Binding-site contacts:
Ligand atom O6 contacts residue TRP237 of chain 2.A at 4.5 Å.
Ligand atom C5 contacts residue ASN166 of chain 2.A at 3.6 Å.
Ligand atom C6 contacts residue THR168 of chain 2.A at 4.2 Å.
Ligand atom C2 contacts residue ASN166 of chain 2.A at 2.4 Å.
Ligand atom C6 contacts residue TRP237 of chain 2.A at 3.5 Å (hydrophobic).
Ligand atom C5 contacts residue TRP237 of chain 2.A at 3.9 Å (hydrophobic).
Ligand atom O6 contacts residue THR168 of chain 2.A at 4.3 Å.
Ligand atom C1 contacts residue ASN166 of chain 2.A at 1.4 Å.
Ligand atom O7 contacts residue ASN166 of chain 2.A at 4.2 Å.
Ligand atom C8 contacts residue THR239 of chain 2.A at 4.2 Å.
Ligand atom O4 contacts residue TRP237 of chain 2.A at 4.0 Å.
Ligand atom O5 contacts residue THR168 of chain 2.A at 3.7 Å.
Ligand atom C4 contacts residue TRP237 of chain 2.A at 3.7 Å (hydrophobic).
Ligand atom C7 contacts residue ASN166 of chain 2.A at 3.7 Å.
Ligand atom C4 contacts residue ASN166 of chain 2.A at 4.2 Å.
Ligand atom N2 contacts residue ASN166 of chain 2.A at 2.8 Å (h-bond).
Ligand atom C3 contacts residue ASN166 of chain 2.A at 3.7 Å.
Ligand atom C3 contacts residue TRP237 of chain 2.A at 4.5 Å (hydrophobic).
Ligand atom N2 contacts residue TRP237 of chain 2.A at 4.4 Å.
Ligand atom O5 contacts residue ASN166 of chain 2.A at 2.4 Å (h-bond).
Ligand atom O3 contacts residue TRP237 of chain 2.A at 3.8 Å.
Ligand atom O5 contacts residue TRP237 of chain 2.A at 3.8 Å.
Ligand atom C1 contacts residue TRP237 of chain 2.A at 4.0 Å (hydrophobic).
Ligand atom N2 contacts residue THR239 of chain 2.A at 4.3 Å.

Sequence of chain 2.A:
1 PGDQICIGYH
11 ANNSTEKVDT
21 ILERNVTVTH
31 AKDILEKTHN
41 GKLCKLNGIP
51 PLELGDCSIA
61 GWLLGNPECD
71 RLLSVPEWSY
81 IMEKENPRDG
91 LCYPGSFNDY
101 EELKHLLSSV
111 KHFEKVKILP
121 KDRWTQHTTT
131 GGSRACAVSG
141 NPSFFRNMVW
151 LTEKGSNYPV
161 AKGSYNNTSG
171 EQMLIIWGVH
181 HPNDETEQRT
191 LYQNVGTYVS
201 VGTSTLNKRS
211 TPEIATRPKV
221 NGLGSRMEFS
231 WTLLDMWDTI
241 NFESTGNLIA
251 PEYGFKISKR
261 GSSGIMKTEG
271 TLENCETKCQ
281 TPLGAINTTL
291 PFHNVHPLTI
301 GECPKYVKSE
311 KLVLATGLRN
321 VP

The protein below binds the small molecule below.
Small molecule (SMILES): CC(=O)N[C@H]1[C@H](O[C@H]2[C@H](O)[C@@H](NC(C)=O)CO[C@@H]2CO)O[C@H](CO)[C@@H](O)[C@@H]1O